Sequence of chain 1.E:
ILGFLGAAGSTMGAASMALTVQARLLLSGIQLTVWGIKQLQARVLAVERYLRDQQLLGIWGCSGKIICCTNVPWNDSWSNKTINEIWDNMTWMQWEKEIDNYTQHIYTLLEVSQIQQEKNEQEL

Sequence of chain 1.H:
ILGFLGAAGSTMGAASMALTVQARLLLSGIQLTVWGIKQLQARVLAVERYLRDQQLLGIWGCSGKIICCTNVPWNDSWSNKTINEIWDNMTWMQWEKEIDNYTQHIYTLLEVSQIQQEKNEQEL

The protein below binds the small molecule below.
Small molecule (SMILES): Cc1nnc(-c2cccc(-c3cccc(C(=O)N4CCCCC4)c3)c2)o1

Binding-site contacts:
Ligand atom O17 contacts residue ILE8 of chain 1.E at 4.3 Å.
Ligand atom C14 contacts residue ARG77 of chain 1.H at 4.3 Å.
Ligand atom N18 contacts residue PHE11 of chain 1.E at 4.0 Å.
Ligand atom C07 contacts residue LEU26 of chain 1.E at 4.2 Å (hydrophobic).
Ligand atom C08 contacts residue PHE11 of chain 1.E at 4.3 Å (hydrophobic).
Ligand atom N04 contacts residue GLN80 of chain 1.H at 4.3 Å.
Ligand atom C05 contacts residue LEU26 of chain 1.E at 4.3 Å (hydrophobic).
Ligand atom C07 contacts residue ALA30 of chain 1.E at 4.4 Å (hydrophobic).
Ligand atom C12 contacts residue GLN80 of chain 1.H at 3.9 Å.
Ligand atom O26 contacts residue LEU26 of chain 1.E at 3.2 Å.
Ligand atom C13 contacts residue GLN80 of chain 1.H at 4.1 Å.
Ligand atom C15 contacts residue PHE11 of chain 1.E at 3.8 Å (hydrophobic).
Ligand atom C07 contacts residue LEU81 of chain 1.H at 4.0 Å (hydrophobic).
Ligand atom C01 contacts residue LEU26 of chain 1.E at 3.4 Å (hydrophobic).
Ligand atom C09 contacts residue PHE11 of chain 1.E at 4.2 Å (hydrophobic).
Ligand atom O26 contacts residue ALA30 of chain 1.E at 3.9 Å.
Ligand atom C08 contacts residue LEU33 of chain 1.E at 4.2 Å (hydrophobic).
Ligand atom C25 contacts residue LEU81 of chain 1.H at 4.3 Å (hydrophobic).
Ligand atom O17 contacts residue PHE11 of chain 1.E at 3.9 Å.
Ligand atom C21 contacts residue ALA71 of chain 1.E at 4.3 Å (hydrophobic).
Ligand atom C22 contacts residue PHE11 of chain 1.E at 3.9 Å (hydrophobic).
Ligand atom C13 contacts residue ILE91 of chain 1.E at 4.2 Å (hydrophobic).
Ligand atom C11 contacts residue PHE11 of chain 1.E at 4.3 Å (hydrophobic).
Ligand atom C12 contacts residue PHE11 of chain 1.E at 4.2 Å (hydrophobic).
Ligand atom C05 contacts residue ALA30 of chain 1.E at 4.2 Å (hydrophobic).
Ligand atom C23 contacts residue LEU76 of chain 1.H at 4.2 Å (hydrophobic).
Ligand atom C14 contacts residue PHE11 of chain 1.E at 3.8 Å (hydrophobic).
Ligand atom C24 contacts residue PHE11 of chain 1.E at 4.0 Å (hydrophobic).
Ligand atom C06 contacts residue LEU81 of chain 1.H at 4.0 Å (hydrophobic).
Ligand atom C06 contacts residue LEU26 of chain 1.E at 4.3 Å (hydrophobic).
Ligand atom C08 contacts residue LEU81 of chain 1.H at 4.1 Å (hydrophobic).
Ligand atom C21 contacts residue TYR75 of chain 1.E at 4.2 Å (hydrophobic).
Ligand atom C02 contacts residue LEU26 of chain 1.E at 3.6 Å (hydrophobic).
Ligand atom C16 contacts residue PHE11 of chain 1.E at 3.7 Å (hydrophobic).
Ligand atom C20 contacts residue ILE8 of chain 1.E at 3.9 Å (hydrophobic).
Ligand atom C21 contacts residue VAL72 of chain 1.E at 4.3 Å (hydrophobic).
Ligand atom C02 contacts residue ALA30 of chain 1.E at 4.3 Å (hydrophobic).
Ligand atom C01 contacts residue THR27 of chain 1.E at 3.7 Å.
Ligand atom C22 contacts residue TYR75 of chain 1.E at 3.6 Å (hydrophobic).
Ligand atom C13 contacts residue PHE11 of chain 1.E at 4.0 Å (hydrophobic).